Sequence of chain 1.A:
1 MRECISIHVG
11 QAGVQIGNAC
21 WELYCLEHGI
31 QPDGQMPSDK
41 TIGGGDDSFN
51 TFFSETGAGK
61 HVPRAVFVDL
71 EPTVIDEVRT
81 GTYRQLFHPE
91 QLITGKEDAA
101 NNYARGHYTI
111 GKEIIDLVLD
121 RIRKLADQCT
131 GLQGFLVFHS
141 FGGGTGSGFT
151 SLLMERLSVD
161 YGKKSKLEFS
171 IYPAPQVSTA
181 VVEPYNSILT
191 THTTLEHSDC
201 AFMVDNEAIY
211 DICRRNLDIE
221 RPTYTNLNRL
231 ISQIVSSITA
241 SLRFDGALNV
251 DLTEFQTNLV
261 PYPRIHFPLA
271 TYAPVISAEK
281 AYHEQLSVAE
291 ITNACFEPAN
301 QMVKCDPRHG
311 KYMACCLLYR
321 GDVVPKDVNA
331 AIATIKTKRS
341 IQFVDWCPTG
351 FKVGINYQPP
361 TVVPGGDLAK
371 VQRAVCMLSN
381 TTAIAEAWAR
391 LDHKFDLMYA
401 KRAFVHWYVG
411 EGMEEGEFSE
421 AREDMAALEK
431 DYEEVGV

Sequence of chain 1.B:
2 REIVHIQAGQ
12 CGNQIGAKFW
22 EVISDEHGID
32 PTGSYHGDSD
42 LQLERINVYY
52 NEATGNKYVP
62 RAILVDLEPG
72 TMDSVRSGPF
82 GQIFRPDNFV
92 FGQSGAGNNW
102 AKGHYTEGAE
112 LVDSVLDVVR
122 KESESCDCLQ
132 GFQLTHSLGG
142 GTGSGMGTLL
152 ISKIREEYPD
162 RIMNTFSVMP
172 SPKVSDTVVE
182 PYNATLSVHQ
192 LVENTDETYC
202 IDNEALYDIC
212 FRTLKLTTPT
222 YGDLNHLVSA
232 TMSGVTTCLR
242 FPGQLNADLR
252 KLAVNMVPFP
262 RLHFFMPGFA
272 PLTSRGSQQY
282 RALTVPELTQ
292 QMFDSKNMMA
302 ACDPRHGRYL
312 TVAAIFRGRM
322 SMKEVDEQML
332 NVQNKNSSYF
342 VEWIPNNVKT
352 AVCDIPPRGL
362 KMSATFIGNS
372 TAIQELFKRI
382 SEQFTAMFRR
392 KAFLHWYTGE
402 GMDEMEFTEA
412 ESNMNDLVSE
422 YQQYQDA

Binding-site contacts:
Ligand atom O25 contacts residue ALA248 of chain 1.B at 3.3 Å.
Ligand atom O19 contacts residue VAL236 of chain 1.B at 3.4 Å (h-bond).
Ligand atom C10 contacts residue ASP249 of chain 1.B at 3.5 Å.
Ligand atom C40 contacts residue THR179 of chain 1.A at 3.5 Å.
Ligand atom C28 contacts residue ASN256 of chain 1.B at 3.8 Å.
Ligand atom C42 contacts residue LYS350 of chain 1.B at 3.7 Å.
Ligand atom C34 contacts residue ASN348 of chain 1.B at 3.3 Å.
Ligand atom C32 contacts residue THR179 of chain 1.A at 3.7 Å.
Ligand atom N26 contacts residue THR179 of chain 1.A at 2.7 Å (h-bond).
Ligand atom C10 contacts residue ALA248 of chain 1.B at 3.4 Å (hydrophobic).
Ligand atom N26 contacts residue ASN256 of chain 1.B at 3.2 Å (h-bond).
Ligand atom C20 contacts residue ILE368 of chain 1.B at 3.5 Å (hydrophobic).
Ligand atom C45 contacts residue MET257 of chain 1.B at 3.8 Å (hydrophobic).
Ligand atom C45 contacts residue LYS350 of chain 1.B at 3.6 Å.
Ligand atom C38 contacts residue LYS350 of chain 1.B at 3.5 Å.
Ligand atom C14 contacts residue LEU240 of chain 1.B at 3.6 Å (hydrophobic).
Ligand atom C33 contacts residue LYS350 of chain 1.B at 3.5 Å.
Ligand atom C20 contacts residue ILE316 of chain 1.B at 3.7 Å (hydrophobic).
Ligand atom C20 contacts residue VAL236 of chain 1.B at 3.2 Å (hydrophobic).
Ligand atom C43 contacts residue ASN256 of chain 1.B at 3.5 Å.
Ligand atom C03 contacts residue ALA314 of chain 1.B at 3.7 Å (hydrophobic).
Ligand atom C38 contacts residue ASN256 of chain 1.B at 3.8 Å.
Ligand atom O19 contacts residue ILE316 of chain 1.B at 3.8 Å.
Ligand atom C43 contacts residue LYS350 of chain 1.B at 3.7 Å.
Ligand atom O25 contacts residue ASP249 of chain 1.B at 3.3 Å (salt-bridge).
Ligand atom C42 contacts residue ASN256 of chain 1.B at 3.3 Å.
Ligand atom C40 contacts residue ASN256 of chain 1.B at 3.4 Å.
Ligand atom C09 contacts residue ALA248 of chain 1.B at 3.5 Å (hydrophobic).
Ligand atom O02 contacts residue CYS239 of chain 1.B at 3.6 Å.
Ligand atom C45 contacts residue ASN256 of chain 1.B at 3.8 Å.
Ligand atom O02 contacts residue ILE316 of chain 1.B at 3.4 Å.
Ligand atom C28 contacts residue THR179 of chain 1.A at 3.6 Å.
Ligand atom C24 contacts residue ALA248 of chain 1.B at 3.8 Å (hydrophobic).
Ligand atom C34 contacts residue VAL313 of chain 1.B at 3.8 Å (hydrophobic).
Ligand atom C40 contacts residue LYS350 of chain 1.B at 3.6 Å.
Ligand atom C14 contacts residue ASP249 of chain 1.B at 3.3 Å.
Ligand atom C10 contacts residue LEU253 of chain 1.B at 3.7 Å (hydrophobic).
Ligand atom C32 contacts residue ASN256 of chain 1.B at 3.5 Å.
Ligand atom C18 contacts residue CYS239 of chain 1.B at 3.8 Å (hydrophobic).
Ligand atom O25 contacts residue LYS252 of chain 1.B at 3.3 Å.

A protein and the small-molecule ligand that binds it are described below.
Small molecule (SMILES): COc1cc(C(=O)c2c[nH]c(-c3ccc(C)cc3)n2)cc(OC)c1OC